This small molecule binds to this protein.
Small molecule (SMILES): CC[C@H](C)[C@@H]1NC(=O)CNC(=O)[C@@H]2Cc3c([nH]c4cc(O)ccc34)[S@@](=O)C[C@H](NC(=O)CNC1=O)C(=O)N[C@@H](CC(N)=O)C(=O)N1C[C@H](O)C[C@H]1C(=O)N[C@@H]([C@@H](C)[C@@H](O)CO)C(=O)N2

Sequence of chain 1.B:
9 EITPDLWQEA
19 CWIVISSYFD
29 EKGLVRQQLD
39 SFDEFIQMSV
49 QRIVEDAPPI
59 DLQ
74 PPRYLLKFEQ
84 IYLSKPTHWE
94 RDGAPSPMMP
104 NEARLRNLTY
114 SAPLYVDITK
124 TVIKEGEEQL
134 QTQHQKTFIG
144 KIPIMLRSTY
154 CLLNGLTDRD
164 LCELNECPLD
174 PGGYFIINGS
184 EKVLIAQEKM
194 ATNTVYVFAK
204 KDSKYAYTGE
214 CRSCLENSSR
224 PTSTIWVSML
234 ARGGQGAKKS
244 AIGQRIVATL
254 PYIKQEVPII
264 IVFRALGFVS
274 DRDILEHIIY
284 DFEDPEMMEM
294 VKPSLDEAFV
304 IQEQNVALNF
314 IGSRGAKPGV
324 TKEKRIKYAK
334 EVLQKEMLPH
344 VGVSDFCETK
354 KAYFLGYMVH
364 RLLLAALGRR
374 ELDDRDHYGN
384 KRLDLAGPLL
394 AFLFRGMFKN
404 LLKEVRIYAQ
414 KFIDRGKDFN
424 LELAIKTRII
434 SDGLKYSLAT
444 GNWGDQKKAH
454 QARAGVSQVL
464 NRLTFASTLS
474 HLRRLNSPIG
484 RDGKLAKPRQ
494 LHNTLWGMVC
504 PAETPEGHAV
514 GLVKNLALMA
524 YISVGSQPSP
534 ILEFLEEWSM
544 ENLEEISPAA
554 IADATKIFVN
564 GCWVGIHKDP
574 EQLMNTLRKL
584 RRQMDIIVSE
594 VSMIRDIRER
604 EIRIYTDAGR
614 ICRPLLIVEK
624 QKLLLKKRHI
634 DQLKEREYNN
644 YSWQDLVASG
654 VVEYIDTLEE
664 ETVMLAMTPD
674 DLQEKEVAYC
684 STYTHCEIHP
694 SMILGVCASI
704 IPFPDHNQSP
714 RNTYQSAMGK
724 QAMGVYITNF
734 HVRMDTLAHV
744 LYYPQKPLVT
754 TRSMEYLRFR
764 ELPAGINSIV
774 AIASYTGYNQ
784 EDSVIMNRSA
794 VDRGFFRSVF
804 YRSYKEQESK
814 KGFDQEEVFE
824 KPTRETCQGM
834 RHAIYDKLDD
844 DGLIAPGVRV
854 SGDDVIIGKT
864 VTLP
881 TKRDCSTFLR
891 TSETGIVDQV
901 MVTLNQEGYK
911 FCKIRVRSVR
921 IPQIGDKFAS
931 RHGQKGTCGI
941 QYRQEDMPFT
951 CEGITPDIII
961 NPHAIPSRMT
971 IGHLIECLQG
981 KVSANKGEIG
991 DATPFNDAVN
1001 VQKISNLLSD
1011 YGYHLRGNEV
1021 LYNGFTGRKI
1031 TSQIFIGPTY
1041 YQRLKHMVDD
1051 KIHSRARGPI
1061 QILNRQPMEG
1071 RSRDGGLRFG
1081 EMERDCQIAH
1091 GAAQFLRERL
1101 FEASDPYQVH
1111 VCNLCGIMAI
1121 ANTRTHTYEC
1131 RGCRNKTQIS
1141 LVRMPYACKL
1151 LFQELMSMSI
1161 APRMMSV

Sequence of chain 1.A:
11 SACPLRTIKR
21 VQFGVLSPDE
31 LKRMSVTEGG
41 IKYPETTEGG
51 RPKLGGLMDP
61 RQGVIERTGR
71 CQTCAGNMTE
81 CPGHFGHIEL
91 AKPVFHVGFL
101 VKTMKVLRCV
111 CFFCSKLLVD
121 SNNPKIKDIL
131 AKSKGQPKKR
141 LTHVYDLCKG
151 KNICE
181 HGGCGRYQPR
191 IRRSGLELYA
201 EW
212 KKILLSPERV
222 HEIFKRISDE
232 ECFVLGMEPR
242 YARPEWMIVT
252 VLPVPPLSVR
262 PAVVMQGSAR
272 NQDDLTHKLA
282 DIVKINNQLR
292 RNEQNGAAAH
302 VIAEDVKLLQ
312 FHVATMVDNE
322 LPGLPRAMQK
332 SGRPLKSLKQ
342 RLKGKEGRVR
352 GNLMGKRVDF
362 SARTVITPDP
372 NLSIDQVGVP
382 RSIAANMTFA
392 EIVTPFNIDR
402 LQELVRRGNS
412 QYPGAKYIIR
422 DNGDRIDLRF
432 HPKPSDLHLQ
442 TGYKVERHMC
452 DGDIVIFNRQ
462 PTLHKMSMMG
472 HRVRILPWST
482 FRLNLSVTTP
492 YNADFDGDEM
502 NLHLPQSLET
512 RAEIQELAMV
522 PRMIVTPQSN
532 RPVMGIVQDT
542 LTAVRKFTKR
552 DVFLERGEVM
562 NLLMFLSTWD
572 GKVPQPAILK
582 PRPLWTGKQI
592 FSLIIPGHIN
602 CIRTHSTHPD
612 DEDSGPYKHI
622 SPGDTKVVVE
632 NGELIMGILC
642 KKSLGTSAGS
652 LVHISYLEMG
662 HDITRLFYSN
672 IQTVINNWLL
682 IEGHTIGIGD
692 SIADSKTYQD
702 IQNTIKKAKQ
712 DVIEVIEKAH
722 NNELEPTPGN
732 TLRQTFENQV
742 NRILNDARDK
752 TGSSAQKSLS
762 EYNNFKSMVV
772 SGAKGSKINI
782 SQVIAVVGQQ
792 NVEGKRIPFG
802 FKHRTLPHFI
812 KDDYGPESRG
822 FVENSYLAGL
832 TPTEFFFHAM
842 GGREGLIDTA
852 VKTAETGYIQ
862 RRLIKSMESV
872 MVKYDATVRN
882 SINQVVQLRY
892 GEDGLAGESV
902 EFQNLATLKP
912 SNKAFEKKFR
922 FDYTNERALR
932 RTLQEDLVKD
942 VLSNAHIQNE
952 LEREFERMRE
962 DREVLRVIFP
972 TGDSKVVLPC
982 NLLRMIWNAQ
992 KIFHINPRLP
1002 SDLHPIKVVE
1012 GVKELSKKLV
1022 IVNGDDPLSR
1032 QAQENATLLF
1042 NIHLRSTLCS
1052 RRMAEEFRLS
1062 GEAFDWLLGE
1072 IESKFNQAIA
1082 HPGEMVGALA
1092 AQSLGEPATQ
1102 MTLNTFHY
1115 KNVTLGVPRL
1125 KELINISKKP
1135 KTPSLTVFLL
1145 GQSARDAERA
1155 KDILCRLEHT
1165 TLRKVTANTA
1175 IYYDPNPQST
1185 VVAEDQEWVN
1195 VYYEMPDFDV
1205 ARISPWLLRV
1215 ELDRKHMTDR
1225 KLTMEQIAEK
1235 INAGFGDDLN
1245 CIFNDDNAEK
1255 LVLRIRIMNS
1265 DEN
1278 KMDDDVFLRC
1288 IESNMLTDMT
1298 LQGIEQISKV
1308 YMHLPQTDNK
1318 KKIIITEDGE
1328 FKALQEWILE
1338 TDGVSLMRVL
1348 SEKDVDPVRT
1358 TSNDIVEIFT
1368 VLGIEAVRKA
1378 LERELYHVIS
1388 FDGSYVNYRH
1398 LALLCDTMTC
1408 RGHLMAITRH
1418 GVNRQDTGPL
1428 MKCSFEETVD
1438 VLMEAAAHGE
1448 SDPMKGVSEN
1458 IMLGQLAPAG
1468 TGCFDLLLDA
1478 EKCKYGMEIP

Binding-site contacts:
Ligand atom O contacts residue ASN792 of chain 1.A at 3.2 Å (h-bond).
Ligand atom CA contacts residue ASN792 of chain 1.A at 3.3 Å.
Ligand atom O contacts residue GLN791 of chain 1.A at 3.6 Å.
Ligand atom O contacts residue HIS1108 of chain 1.A at 3.6 Å (h-bond).
Ligand atom CA contacts residue HIS1108 of chain 1.A at 3.6 Å.
Ligand atom CG1 contacts residue ASN792 of chain 1.A at 3.4 Å.
Ligand atom OG1 contacts residue GLN783 of chain 1.A at 3.5 Å (h-bond).
Ligand atom O contacts residue VAL788 of chain 1.A at 3.3 Å (h-bond).
Ligand atom CH2 contacts residue SER782 of chain 1.A at 3.5 Å.
Ligand atom OH2 contacts residue ARG749 of chain 1.A at 3.1 Å (salt-bridge).
Ligand atom O contacts residue GLN790 of chain 1.A at 2.5 Å (h-bond).
Ligand atom O contacts residue GLN791 of chain 1.A at 3.4 Å.
Ligand atom NE1 contacts residue ARG749 of chain 1.A at 3.4 Å (salt-bridge).
Ligand atom C contacts residue GLN790 of chain 1.A at 3.2 Å.
Ligand atom NE1 contacts residue ILE779 of chain 1.A at 3.7 Å.
Ligand atom OD1 contacts residue GLN711 of chain 1.B at 2.8 Å (h-bond).
Ligand atom CB contacts residue GLY842 of chain 1.A at 3.5 Å.
Ligand atom OD1 contacts residue GLU845 of chain 1.A at 3.2 Å (salt-bridge).
Ligand atom OH2 contacts residue SER782 of chain 1.A at 2.5 Å (h-bond).
Ligand atom O contacts residue ASN792 of chain 1.A at 2.8 Å (h-bond).
Ligand atom CG2 contacts residue GLY843 of chain 1.A at 3.7 Å.
Ligand atom N contacts residue GLN790 of chain 1.A at 3.3 Å (h-bond).
Ligand atom CG2 contacts residue HIS839 of chain 1.A at 3.5 Å.
Ligand atom C contacts residue ASN792 of chain 1.A at 3.7 Å.
Ligand atom CE3 contacts residue VAL788 of chain 1.A at 3.1 Å (hydrophobic).
Ligand atom CA contacts residue ASN792 of chain 1.A at 3.6 Å.
Ligand atom CA contacts residue GLN790 of chain 1.A at 3.3 Å.
Ligand atom CZ3 contacts residue VAL787 of chain 1.A at 3.6 Å (hydrophobic).
Ligand atom CB contacts residue GLN783 of chain 1.A at 3.5 Å.
Ligand atom CA contacts residue ARG749 of chain 1.A at 3.7 Å.
Ligand atom CD2 contacts residue GLN783 of chain 1.A at 3.7 Å.
Ligand atom O contacts residue ARG749 of chain 1.A at 3.6 Å (salt-bridge).
Ligand atom C contacts residue ASN792 of chain 1.A at 3.4 Å.
Ligand atom CZ2 contacts residue ARG749 of chain 1.A at 3.3 Å.
Ligand atom CE2 contacts residue ARG749 of chain 1.A at 3.2 Å.
Ligand atom CZ3 contacts residue VAL788 of chain 1.A at 3.7 Å (hydrophobic).
Ligand atom O contacts residue GLY789 of chain 1.A at 3.3 Å.
Ligand atom CD1 contacts residue ASN742 of chain 1.A at 3.4 Å.
Ligand atom CE3 contacts residue GLN783 of chain 1.A at 3.4 Å.
Ligand atom N contacts residue HIS1108 of chain 1.A at 3.6 Å.